Binding-site contacts:
Ligand atom C8 contacts residue THR366 of chain 1.A at 4.0 Å.
Ligand atom C8 contacts residue ASN370 of chain 1.A at 4.2 Å.
Ligand atom O7 contacts residue ASN370 of chain 1.A at 4.4 Å.
Ligand atom N2 contacts residue ASN370 of chain 1.A at 3.4 Å (h-bond).
Ligand atom C2 contacts residue ASN370 of chain 1.A at 2.4 Å.
Ligand atom C8 contacts residue PRO341 of chain 1.A at 4.4 Å (hydrophobic).
Ligand atom C5 contacts residue ASN370 of chain 1.A at 3.6 Å.
Ligand atom C4 contacts residue ASN370 of chain 1.A at 4.2 Å.
Ligand atom C3 contacts residue ASN370 of chain 1.A at 3.6 Å.
Ligand atom C1 contacts residue ASN370 of chain 1.A at 1.4 Å.
Ligand atom O5 contacts residue ASN370 of chain 1.A at 2.3 Å (h-bond).
Ligand atom O3 contacts residue ASN370 of chain 1.A at 3.8 Å.
Ligand atom C7 contacts residue ASN370 of chain 1.A at 3.8 Å.

The protein below binds the small molecule below.
Small molecule (SMILES): CC(=O)N[C@@H]1[C@@H](O)[C@H](O)[C@@H](CO)O[C@H]1O

Sequence of chain 1.A:
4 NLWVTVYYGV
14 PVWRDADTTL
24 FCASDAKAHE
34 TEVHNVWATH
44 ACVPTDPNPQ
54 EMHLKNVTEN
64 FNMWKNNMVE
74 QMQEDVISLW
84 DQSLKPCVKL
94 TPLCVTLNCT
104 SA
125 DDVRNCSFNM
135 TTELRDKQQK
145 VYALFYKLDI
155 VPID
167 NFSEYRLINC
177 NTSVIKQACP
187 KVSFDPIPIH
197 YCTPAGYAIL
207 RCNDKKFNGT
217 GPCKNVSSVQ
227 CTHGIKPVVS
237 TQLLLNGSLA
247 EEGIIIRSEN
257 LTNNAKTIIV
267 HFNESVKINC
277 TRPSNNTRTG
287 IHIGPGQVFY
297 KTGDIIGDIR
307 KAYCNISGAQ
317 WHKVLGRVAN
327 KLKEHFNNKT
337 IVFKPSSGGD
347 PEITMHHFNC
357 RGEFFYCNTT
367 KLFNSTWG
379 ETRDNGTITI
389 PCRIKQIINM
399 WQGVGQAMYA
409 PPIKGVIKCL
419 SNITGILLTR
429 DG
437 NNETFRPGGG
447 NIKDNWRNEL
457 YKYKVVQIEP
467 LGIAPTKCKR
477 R